Sequence of chain 2.A:
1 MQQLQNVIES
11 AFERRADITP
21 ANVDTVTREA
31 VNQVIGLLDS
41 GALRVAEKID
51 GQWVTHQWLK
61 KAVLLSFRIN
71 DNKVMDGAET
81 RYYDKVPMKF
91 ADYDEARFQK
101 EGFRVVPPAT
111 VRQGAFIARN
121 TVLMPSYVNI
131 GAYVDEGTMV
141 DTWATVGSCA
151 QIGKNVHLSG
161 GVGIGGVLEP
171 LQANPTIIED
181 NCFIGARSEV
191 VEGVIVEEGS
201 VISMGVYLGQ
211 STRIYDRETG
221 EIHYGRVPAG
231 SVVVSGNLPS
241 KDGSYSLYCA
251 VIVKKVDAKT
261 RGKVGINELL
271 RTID

A small-molecule ligand and the protein it binds are described below.
Small molecule (SMILES): N[C@@H](CCCCC(=O)O)C(=O)O

Binding-site contacts:
Ligand atom CA contacts residue GLU169 of chain 1.A at 3.6 Å.
Ligand atom C6 contacts residue ARG112 of chain 1.A at 3.6 Å.
Ligand atom C contacts residue LEU168 of chain 1.A at 3.9 Å (hydrophobic).
Ligand atom C7 contacts residue PHE67 of chain 1.A at 3.9 Å (hydrophobic).
Ligand atom N contacts residue COA1 of chain 2.B at 3.8 Å.
Ligand atom CB contacts residue ASP141 of chain 2.A at 3.6 Å.
Ligand atom C6 contacts residue ASN129 of chain 1.A at 4.0 Å.
Ligand atom O71 contacts residue ARG112 of chain 1.A at 2.9 Å (salt-bridge).
Ligand atom C4 contacts residue ASN129 of chain 1.A at 3.7 Å.
Ligand atom OXT contacts residue ASN129 of chain 1.A at 3.6 Å (h-bond).
Ligand atom O contacts residue GLY166 of chain 1.A at 3.5 Å.
Ligand atom O71 contacts residue ARG104 of chain 2.A at 3.0 Å (salt-bridge).
Ligand atom O72 contacts residue ARG104 of chain 2.A at 2.6 Å (salt-bridge).
Ligand atom C6 contacts residue MET124 of chain 2.A at 3.7 Å (hydrophobic).
Ligand atom OXT contacts residue VAL167 of chain 1.A at 4.1 Å.
Ligand atom OXT contacts residue GLY166 of chain 1.A at 3.4 Å.
Ligand atom O72 contacts residue MET139 of chain 2.A at 3.6 Å.
Ligand atom CB contacts residue MET139 of chain 2.A at 4.0 Å (hydrophobic).
Ligand atom O71 contacts residue PHE67 of chain 1.A at 3.4 Å.
Ligand atom C4 contacts residue LEU168 of chain 1.A at 4.1 Å (hydrophobic).
Ligand atom C7 contacts residue ARG104 of chain 2.A at 3.5 Å.
Ligand atom O contacts residue SER148 of chain 1.A at 3.5 Å (h-bond).
Ligand atom C6 contacts residue LEU168 of chain 1.A at 4.1 Å (hydrophobic).
Ligand atom CB contacts residue GLU169 of chain 1.A at 3.7 Å.
Ligand atom C7 contacts residue ARG112 of chain 1.A at 3.6 Å.
Ligand atom O contacts residue LEU168 of chain 1.A at 2.8 Å (h-bond).
Ligand atom O72 contacts residue LEU270 of chain 2.A at 3.8 Å.
Ligand atom O71 contacts residue MET124 of chain 2.A at 3.8 Å.
Ligand atom O contacts residue VAL167 of chain 1.A at 3.4 Å (h-bond).
Ligand atom CA contacts residue ASP141 of chain 2.A at 3.4 Å.
Ligand atom C5 contacts residue MET124 of chain 2.A at 3.9 Å (hydrophobic).
Ligand atom OXT contacts residue SER148 of chain 1.A at 2.8 Å (h-bond).
Ligand atom O72 contacts residue VAL122 of chain 2.A at 4.0 Å.
Ligand atom C7 contacts residue MET124 of chain 2.A at 3.7 Å (hydrophobic).
Ligand atom C5 contacts residue MET139 of chain 2.A at 3.8 Å (hydrophobic).
Ligand atom C contacts residue SER148 of chain 1.A at 3.5 Å.
Ligand atom O contacts residue GLU169 of chain 1.A at 3.1 Å (salt-bridge).
Ligand atom N contacts residue GLU169 of chain 1.A at 2.6 Å (salt-bridge).
Ligand atom N contacts residue ASP141 of chain 2.A at 2.7 Å (salt-bridge).
Ligand atom C contacts residue GLY166 of chain 1.A at 3.8 Å.

Sequence of chain 1.A:
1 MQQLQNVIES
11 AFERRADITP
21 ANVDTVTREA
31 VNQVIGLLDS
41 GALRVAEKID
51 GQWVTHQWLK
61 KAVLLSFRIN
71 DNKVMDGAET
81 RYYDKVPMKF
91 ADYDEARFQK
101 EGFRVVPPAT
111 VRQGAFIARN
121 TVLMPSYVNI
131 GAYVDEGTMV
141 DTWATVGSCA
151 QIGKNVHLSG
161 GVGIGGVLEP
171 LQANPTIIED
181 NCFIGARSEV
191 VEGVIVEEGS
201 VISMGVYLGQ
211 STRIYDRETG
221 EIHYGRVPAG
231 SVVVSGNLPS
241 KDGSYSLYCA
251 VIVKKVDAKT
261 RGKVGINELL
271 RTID